The small molecule below binds the protein below.
Small molecule (SMILES): CCCc1c(C(=O)Nc2cc(S(=O)(=O)N(C)C)ccc2C)cnn1-c1ccccc1

Sequence of chain 1.F:
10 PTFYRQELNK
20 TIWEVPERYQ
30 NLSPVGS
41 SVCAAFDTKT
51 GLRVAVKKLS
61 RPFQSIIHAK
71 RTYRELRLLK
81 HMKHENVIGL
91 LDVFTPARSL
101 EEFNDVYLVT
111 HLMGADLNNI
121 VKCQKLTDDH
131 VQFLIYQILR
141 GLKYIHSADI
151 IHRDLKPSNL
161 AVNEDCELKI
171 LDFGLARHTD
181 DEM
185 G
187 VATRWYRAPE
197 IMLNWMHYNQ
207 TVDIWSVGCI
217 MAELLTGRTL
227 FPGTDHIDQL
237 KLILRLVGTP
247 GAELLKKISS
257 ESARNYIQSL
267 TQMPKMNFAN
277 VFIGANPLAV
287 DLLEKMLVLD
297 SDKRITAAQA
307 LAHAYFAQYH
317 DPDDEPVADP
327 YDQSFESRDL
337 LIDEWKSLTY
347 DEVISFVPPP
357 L

Sequence of chain 1.E:
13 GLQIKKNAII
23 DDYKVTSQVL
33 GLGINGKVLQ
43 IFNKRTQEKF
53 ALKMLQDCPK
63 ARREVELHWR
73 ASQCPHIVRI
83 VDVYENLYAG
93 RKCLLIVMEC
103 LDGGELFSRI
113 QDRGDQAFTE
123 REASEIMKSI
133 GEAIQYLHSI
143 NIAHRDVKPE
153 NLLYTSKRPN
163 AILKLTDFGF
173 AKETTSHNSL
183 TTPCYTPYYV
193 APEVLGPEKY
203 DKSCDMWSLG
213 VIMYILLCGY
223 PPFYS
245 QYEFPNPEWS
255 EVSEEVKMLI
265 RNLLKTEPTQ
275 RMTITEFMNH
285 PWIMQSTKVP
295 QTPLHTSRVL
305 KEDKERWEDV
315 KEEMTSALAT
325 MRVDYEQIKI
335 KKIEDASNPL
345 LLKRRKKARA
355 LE

Binding-site contacts:
Ligand atom C24 contacts residue LEU108 of chain 1.F at 3.4 Å (hydrophobic).
Ligand atom C14 contacts residue MET113 of chain 1.F at 3.3 Å (hydrophobic).
Ligand atom C12 contacts residue GLN331 of chain 1.E at 3.6 Å.
Ligand atom N28 contacts residue ASP172 of chain 1.F at 3.7 Å.
Ligand atom C18 contacts residue THR110 of chain 1.F at 3.8 Å.
Ligand atom C11 contacts residue GLN331 of chain 1.E at 3.5 Å.
Ligand atom C30 contacts residue LYS57 of chain 1.F at 4.2 Å.
Ligand atom C24 contacts residue ALA55 of chain 1.F at 3.3 Å (hydrophobic).
Ligand atom C21 contacts residue LEU108 of chain 1.F at 4.0 Å (hydrophobic).
Ligand atom O27 contacts residue LEU79 of chain 1.F at 3.2 Å.
Ligand atom C24 contacts residue LYS57 of chain 1.F at 3.6 Å.
Ligand atom S25 contacts residue ASP172 of chain 1.F at 3.8 Å.
Ligand atom C6 contacts residue MET113 of chain 1.F at 4.3 Å (hydrophobic).
Ligand atom C6 contacts residue HIS111 of chain 1.F at 4.1 Å.
Ligand atom C14 contacts residue GLY114 of chain 1.F at 4.0 Å.
Ligand atom C23 contacts residue THR110 of chain 1.F at 3.2 Å.
Ligand atom C29 contacts residue LYS57 of chain 1.F at 3.8 Å.
Ligand atom C13 contacts residue ALA115 of chain 1.F at 3.6 Å (hydrophobic).
Ligand atom C30 contacts residue GLU75 of chain 1.F at 3.3 Å.
Ligand atom C22 contacts residue LEU108 of chain 1.F at 3.8 Å (hydrophobic).
Ligand atom C24 contacts residue THR110 of chain 1.F at 3.2 Å.
Ligand atom C13 contacts residue MET113 of chain 1.F at 3.1 Å (hydrophobic).
Ligand atom O26 contacts residue ASP172 of chain 1.F at 2.6 Å (salt-bridge).
Ligand atom C23 contacts residue LYS57 of chain 1.F at 4.0 Å.
Ligand atom C21 contacts residue LEU79 of chain 1.F at 4.2 Å (hydrophobic).
Ligand atom C30 contacts residue ASP172 of chain 1.F at 4.1 Å.
Ligand atom C24 contacts residue VAL56 of chain 1.F at 4.2 Å (hydrophobic).
Ligand atom O27 contacts residue GLU75 of chain 1.F at 3.8 Å.
Ligand atom C21 contacts residue LYS57 of chain 1.F at 4.2 Å.
Ligand atom C22 contacts residue LYS57 of chain 1.F at 3.8 Å.
Ligand atom C29 contacts residue ASP172 of chain 1.F at 4.1 Å.
Ligand atom C12 contacts residue ALA115 of chain 1.F at 3.9 Å (hydrophobic).
Ligand atom O26 contacts residue LEU171 of chain 1.F at 3.5 Å.
Ligand atom N17 contacts residue THR110 of chain 1.F at 4.3 Å.
Ligand atom C13 contacts residue GLY114 of chain 1.F at 3.3 Å.
Ligand atom O26 contacts residue PHE173 of chain 1.F at 4.2 Å.
Ligand atom C12 contacts residue GLY114 of chain 1.F at 3.3 Å.
Ligand atom N7 contacts residue MET113 of chain 1.F at 3.7 Å.
Ligand atom C21 contacts residue THR110 of chain 1.F at 4.2 Å.
Ligand atom C22 contacts residue THR110 of chain 1.F at 3.5 Å.